Sequence of chain 2.B:
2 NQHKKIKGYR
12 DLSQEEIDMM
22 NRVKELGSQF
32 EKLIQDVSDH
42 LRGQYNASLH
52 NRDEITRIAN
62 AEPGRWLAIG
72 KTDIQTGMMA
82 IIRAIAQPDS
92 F

Sequence of chain 5.B:
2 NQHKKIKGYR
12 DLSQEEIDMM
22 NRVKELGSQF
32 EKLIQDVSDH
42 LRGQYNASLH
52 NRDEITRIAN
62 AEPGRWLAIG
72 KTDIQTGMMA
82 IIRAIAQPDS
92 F

Binding-site contacts:
Ligand atom C05 contacts residue 4UR1 of chain 5.H at 0.5 Å.
Ligand atom C42 contacts residue 4UR1 of chain 5.H at 0.4 Å.
Ligand atom P14 contacts residue 4UR1 of chain 5.H at 0.7 Å.
Ligand atom O15 contacts residue 4UR1 of chain 5.H at 0.8 Å (h-bond).
Ligand atom N39 contacts residue 4UR1 of chain 5.H at 0.7 Å (h-bond).
Ligand atom O25 contacts residue 4UR1 of chain 5.H at 1.2 Å (h-bond).
Ligand atom N38 contacts residue 4UR1 of chain 5.H at 0.7 Å (h-bond).
Ligand atom N45 contacts residue 4UR1 of chain 5.H at 0.7 Å (h-bond).
Ligand atom C04 contacts residue 4UR1 of chain 5.H at 0.4 Å.
Ligand atom C18 contacts residue 4UR1 of chain 5.H at 0.5 Å.
Ligand atom C37 contacts residue 4UR1 of chain 5.H at 0.7 Å.
Ligand atom C02 contacts residue 4UR1 of chain 5.H at 0.6 Å.
Ligand atom C11 contacts residue 4UR1 of chain 5.H at 0.8 Å.
Ligand atom O44 contacts residue 4UR1 of chain 5.H at 0.7 Å (h-bond).
Ligand atom C22 contacts residue 4UR1 of chain 5.H at 1.1 Å.
Ligand atom O31 contacts residue 4UR1 of chain 5.H at 0.5 Å (h-bond).
Ligand atom N33 contacts residue 4UR1 of chain 5.H at 0.4 Å (h-bond).
Ligand atom N41 contacts residue 4UR1 of chain 5.H at 0.5 Å (h-bond).
Ligand atom C40 contacts residue 4UR1 of chain 5.H at 0.6 Å.
Ligand atom O13 contacts residue 4UR1 of chain 5.H at 1.1 Å.
Ligand atom C19 contacts residue 4UR1 of chain 5.H at 0.9 Å.
Ligand atom C28 contacts residue 4UR1 of chain 5.H at 0.5 Å.
Ligand atom P24 contacts residue 4UR1 of chain 5.H at 0.7 Å.
Ligand atom C09 contacts residue 4UR1 of chain 5.H at 0.5 Å.
Ligand atom N35 contacts residue 4UR1 of chain 5.H at 0.5 Å (h-bond).
Ligand atom O23 contacts residue 4UR1 of chain 5.H at 1.1 Å.
Ligand atom C29 contacts residue 4UR1 of chain 5.H at 1.2 Å.
Ligand atom N08 contacts residue 4UR1 of chain 5.H at 0.4 Å (h-bond).
Ligand atom O16 contacts residue 4UR1 of chain 5.H at 0.8 Å.
Ligand atom C34 contacts residue 4UR1 of chain 5.H at 0.5 Å.
Ligand atom N03 contacts residue 4UR1 of chain 5.H at 0.5 Å (h-bond).
Ligand atom C36 contacts residue 4UR1 of chain 5.H at 0.5 Å.
Ligand atom C21 contacts residue 4UR1 of chain 5.H at 0.8 Å.
Ligand atom C12 contacts residue 4UR1 of chain 5.H at 1.1 Å.
Ligand atom C32 contacts residue 4UR1 of chain 5.H at 0.5 Å.
Ligand atom O26 contacts residue 4UR1 of chain 5.H at 0.8 Å (h-bond).
Ligand atom N06 contacts residue 4UR1 of chain 5.H at 0.5 Å (h-bond).
Ligand atom C43 contacts residue 4UR1 of chain 5.H at 0.7 Å.
Ligand atom O10 contacts residue 4UR1 of chain 5.H at 0.5 Å (h-bond).
Ligand atom C07 contacts residue 4UR1 of chain 5.H at 0.5 Å.

A protein and the small-molecule ligand that binds it are described below.
Small molecule (SMILES): Nc1nc2c(ncn2[C@@H]2O[C@@H]3COP(=O)(O)O[C@@H]4[C@H](O)[C@@H](COP(=O)(O)O[C@H]3[C@H]2O)O[C@H]4n2cnc3c(N)ncnc32)c(=O)[nH]1